Binding-site contacts:
Ligand atom C16 contacts residue LYS47 of chain 3.A at 3.4 Å.
Ligand atom C17 contacts residue ARG43 of chain 3.A at 3.1 Å.
Ligand atom C15 contacts residue TYR15 of chain 3.A at 4.0 Å (hydrophobic).
Ligand atom C6 contacts residue LYS17 of chain 3.A at 3.9 Å.
Ligand atom O1 contacts residue GLN61 of chain 3.A at 4.2 Å.
Ligand atom C9 contacts residue GLU63 of chain 3.A at 3.9 Å.
Ligand atom C2 contacts residue LYS17 of chain 3.A at 3.7 Å.
Ligand atom O5 contacts residue LYS47 of chain 3.A at 2.8 Å (salt-bridge).
Ligand atom C10 contacts residue GLU63 of chain 3.A at 3.8 Å.
Ligand atom C7 contacts residue GLU63 of chain 3.A at 3.4 Å.
Ligand atom O3 contacts residue ARG43 of chain 3.A at 3.1 Å (salt-bridge).
Ligand atom N1 contacts residue GLU63 of chain 3.A at 3.0 Å (salt-bridge).
Ligand atom O3 contacts residue ARG83 of chain 3.A at 3.2 Å (salt-bridge).
Ligand atom C10 contacts residue GLN61 of chain 3.A at 3.6 Å.
Ligand atom C4 contacts residue LYS17 of chain 3.A at 3.9 Å.
Ligand atom C5 contacts residue LYS17 of chain 3.A at 3.9 Å.
Ligand atom C4 contacts residue TYR15 of chain 3.A at 4.0 Å (hydrophobic).
Ligand atom O4 contacts residue GLN61 of chain 3.A at 3.7 Å.
Ligand atom C17 contacts residue LYS17 of chain 3.A at 3.7 Å.
Ligand atom C3 contacts residue GLY16 of chain 3.A at 3.6 Å.
Ligand atom C1 contacts residue GLU63 of chain 3.A at 4.2 Å.
Ligand atom C2 contacts residue TYR15 of chain 3.A at 3.9 Å (hydrophobic).
Ligand atom C17 contacts residue ARG83 of chain 3.A at 4.0 Å.
Ligand atom C3 contacts residue ARG43 of chain 3.A at 4.2 Å.
Ligand atom C4 contacts residue GLY16 of chain 3.A at 3.7 Å.
Ligand atom O2 contacts residue ARG43 of chain 3.A at 2.6 Å (salt-bridge).
Ligand atom C8 contacts residue GLU63 of chain 3.A at 3.6 Å.
Ligand atom O4 contacts residue GLU63 of chain 3.A at 4.3 Å.
Ligand atom C1 contacts residue TYR15 of chain 3.A at 4.2 Å (hydrophobic).
Ligand atom C4 contacts residue GLN340 of chain 3.A at 4.2 Å.
Ligand atom C3 contacts residue TYR15 of chain 3.A at 3.7 Å (hydrophobic).
Ligand atom O1 contacts residue LYS47 of chain 3.A at 3.3 Å (salt-bridge).
Ligand atom C2 contacts residue ARG43 of chain 3.A at 3.8 Å.
Ligand atom O2 contacts residue LYS17 of chain 3.A at 2.9 Å (salt-bridge).
Ligand atom C3 contacts residue LYS17 of chain 3.A at 3.7 Å.
Ligand atom O4 contacts residue LEU84 of chain 3.A at 4.0 Å.
Ligand atom C1 contacts residue LYS17 of chain 3.A at 3.8 Å.
Ligand atom C5 contacts residue GLN340 of chain 3.A at 3.7 Å.
Ligand atom O3 contacts residue LYS17 of chain 3.A at 4.2 Å.
Ligand atom C13 contacts residue GLN61 of chain 3.A at 4.3 Å.

Sequence of chain 3.A:
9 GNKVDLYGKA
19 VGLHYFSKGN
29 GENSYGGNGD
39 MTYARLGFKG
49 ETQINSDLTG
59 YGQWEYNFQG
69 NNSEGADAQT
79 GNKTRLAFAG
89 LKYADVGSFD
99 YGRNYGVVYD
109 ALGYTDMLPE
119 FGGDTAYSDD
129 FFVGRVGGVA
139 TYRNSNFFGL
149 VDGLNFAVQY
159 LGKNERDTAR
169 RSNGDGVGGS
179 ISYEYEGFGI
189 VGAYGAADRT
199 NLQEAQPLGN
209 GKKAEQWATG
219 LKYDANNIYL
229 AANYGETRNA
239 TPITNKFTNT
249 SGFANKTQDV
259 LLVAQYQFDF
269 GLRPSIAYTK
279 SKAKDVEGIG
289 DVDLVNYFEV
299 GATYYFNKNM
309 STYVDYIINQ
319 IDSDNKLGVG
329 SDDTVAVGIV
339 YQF

A protein and the small-molecule ligand that binds it are described below.
Small molecule (SMILES): CC1(C)S[C@@H]2[C@H](NC(=O)[C@H](C(=O)O)c3ccccc3)[C@@H](O)N2[C@H]1C(=O)O